Binding-site contacts:
Ligand atom C10 contacts residue THR176 of chain 1.A at 4.2 Å.
Ligand atom C8 contacts residue MNR1 of chain 1.D at 4.2 Å.
Ligand atom C10 contacts residue VAL387 of chain 1.A at 4.2 Å (hydrophobic).
Ligand atom C9 contacts residue THR243 of chain 1.A at 4.1 Å.
Ligand atom C8 contacts residue ILE386 of chain 1.A at 4.2 Å (hydrophobic).
Ligand atom C3 contacts residue LEU235 of chain 1.A at 3.8 Å (hydrophobic).
Ligand atom C4 contacts residue MNR1 of chain 1.D at 3.6 Å.
Ligand atom C9 contacts residue VAL286 of chain 1.A at 4.0 Å (hydrophobic).
Ligand atom C10 contacts residue PHE78 of chain 1.A at 3.9 Å (hydrophobic).
Ligand atom O contacts residue PHE89 of chain 1.A at 4.4 Å.
Ligand atom C9 contacts residue MNR1 of chain 1.D at 4.0 Å.
Ligand atom C6 contacts residue VAL238 of chain 1.A at 3.9 Å (hydrophobic).
Ligand atom C5 contacts residue MNR1 of chain 1.D at 3.7 Å.
Ligand atom C6 contacts residue GLY239 of chain 1.A at 4.4 Å.
Ligand atom C5 contacts residue LEU235 of chain 1.A at 4.1 Å (hydrophobic).
Ligand atom C3 contacts residue TYR87 of chain 1.A at 3.7 Å (hydrophobic).
Ligand atom O contacts residue PHE78 of chain 1.A at 3.4 Å.
Ligand atom C3 contacts residue MNR1 of chain 1.D at 4.3 Å.
Ligand atom C8 contacts residue ASP288 of chain 1.A at 4.3 Å.
Ligand atom C8 contacts residue VAL286 of chain 1.A at 3.6 Å (hydrophobic).
Ligand atom C9 contacts residue VAL387 of chain 1.A at 4.1 Å (hydrophobic).
Ligand atom O contacts residue LEU235 of chain 1.A at 3.6 Å.
Ligand atom C2 contacts residue TYR87 of chain 1.A at 3.4 Å (hydrophobic).
Ligand atom C10 contacts residue ILE386 of chain 1.A at 4.2 Å (hydrophobic).
Ligand atom O contacts residue TYR87 of chain 1.A at 2.7 Å (h-bond).
Ligand atom C1 contacts residue VAL238 of chain 1.A at 4.4 Å (hydrophobic).
Ligand atom C3 contacts residue THR92 of chain 1.A at 4.0 Å.
Ligand atom C2 contacts residue LEU235 of chain 1.A at 3.7 Å (hydrophobic).
Ligand atom C7 contacts residue VAL286 of chain 1.A at 4.5 Å (hydrophobic).
Ligand atom C10 contacts residue VAL238 of chain 1.A at 3.8 Å (hydrophobic).
Ligand atom C2 contacts residue PHE78 of chain 1.A at 4.1 Å (hydrophobic).
Ligand atom C6 contacts residue LEU235 of chain 1.A at 4.0 Å (hydrophobic).

Sequence of chain 1.A:
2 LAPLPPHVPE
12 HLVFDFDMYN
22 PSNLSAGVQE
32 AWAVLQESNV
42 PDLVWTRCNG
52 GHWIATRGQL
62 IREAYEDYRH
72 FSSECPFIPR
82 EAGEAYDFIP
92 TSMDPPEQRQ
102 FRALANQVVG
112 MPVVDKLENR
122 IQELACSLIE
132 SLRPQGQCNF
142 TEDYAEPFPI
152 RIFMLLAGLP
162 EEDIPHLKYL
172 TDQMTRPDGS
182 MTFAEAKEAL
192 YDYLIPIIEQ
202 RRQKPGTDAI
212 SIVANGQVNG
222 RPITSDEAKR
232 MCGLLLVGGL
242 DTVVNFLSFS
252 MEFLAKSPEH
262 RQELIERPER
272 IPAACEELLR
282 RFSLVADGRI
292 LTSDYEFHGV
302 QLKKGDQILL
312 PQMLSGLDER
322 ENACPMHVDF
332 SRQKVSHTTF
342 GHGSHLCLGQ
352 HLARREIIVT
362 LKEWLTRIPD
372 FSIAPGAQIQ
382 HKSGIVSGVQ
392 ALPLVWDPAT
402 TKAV

The protein below binds the small molecule below.
Small molecule (SMILES): CC1(C)[C@@H]2CC[C@@]1(C)C(=O)C2